Sequence of chain 3.A:
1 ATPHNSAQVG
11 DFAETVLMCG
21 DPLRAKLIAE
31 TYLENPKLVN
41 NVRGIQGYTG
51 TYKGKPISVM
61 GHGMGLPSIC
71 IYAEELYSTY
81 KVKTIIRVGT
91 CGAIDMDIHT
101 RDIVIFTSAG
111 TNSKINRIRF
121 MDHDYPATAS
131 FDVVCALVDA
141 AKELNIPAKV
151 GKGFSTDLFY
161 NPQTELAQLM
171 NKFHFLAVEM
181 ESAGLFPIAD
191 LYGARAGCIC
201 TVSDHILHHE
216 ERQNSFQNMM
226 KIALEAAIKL

Binding-site contacts:
Ligand atom O2' contacts residue GLU179 of chain 6.A at 3.1 Å.
Ligand atom C4' contacts residue ARG43 of chain 3.A at 3.3 Å.
Ligand atom O4' contacts residue ARG43 of chain 3.A at 3.0 Å (salt-bridge).
Ligand atom O5' contacts residue ARG43 of chain 3.A at 3.8 Å.
Ligand atom C6 contacts residue GLY92 of chain 6.A at 3.7 Å.
Ligand atom N9 contacts residue CYS91 of chain 6.A at 3.9 Å.
Ligand atom O2' contacts residue MET180 of chain 6.A at 2.9 Å (h-bond).
Ligand atom C6 contacts residue VAL178 of chain 6.A at 3.6 Å (hydrophobic).
Ligand atom C2 contacts residue VAL178 of chain 6.A at 3.9 Å (hydrophobic).
Ligand atom N7 contacts residue SER203 of chain 6.A at 3.9 Å.
Ligand atom N7 contacts residue GLY92 of chain 6.A at 3.5 Å (h-bond).
Ligand atom O5' contacts residue HIS4 of chain 3.A at 2.6 Å (h-bond).
Ligand atom O3' contacts residue GLU181 of chain 6.A at 2.6 Å (salt-bridge).
Ligand atom C5' contacts residue PHE159 of chain 6.A at 3.6 Å (hydrophobic).
Ligand atom C5' contacts residue HIS4 of chain 3.A at 3.6 Å.
Ligand atom O2' contacts residue ARG87 of chain 6.A at 3.7 Å.
Ligand atom N1 contacts residue VAL178 of chain 6.A at 3.7 Å.
Ligand atom C5 contacts residue GLY92 of chain 6.A at 3.6 Å.
Ligand atom N3 contacts residue PHE159 of chain 6.A at 3.9 Å.
Ligand atom N3 contacts residue VAL178 of chain 6.A at 3.9 Å.
Ligand atom N1 contacts residue PHE159 of chain 6.A at 3.8 Å.
Ligand atom C8 contacts residue THR90 of chain 6.A at 3.2 Å.
Ligand atom C2' contacts residue GLU181 of chain 6.A at 3.7 Å.
Ligand atom C4 contacts residue VAL178 of chain 6.A at 3.8 Å (hydrophobic).
Ligand atom C8 contacts residue CYS91 of chain 6.A at 3.2 Å (hydrophobic).
Ligand atom N3 contacts residue MET180 of chain 6.A at 3.7 Å.
Ligand atom C2 contacts residue PHE159 of chain 6.A at 3.6 Å (hydrophobic).
Ligand atom C5' contacts residue MET180 of chain 6.A at 3.9 Å (hydrophobic).
Ligand atom O5' contacts residue PHE159 of chain 6.A at 3.2 Å.
Ligand atom N7 contacts residue CYS91 of chain 6.A at 3.1 Å.
Ligand atom C2' contacts residue MET180 of chain 6.A at 3.6 Å (hydrophobic).
Ligand atom O4' contacts residue THR90 of chain 6.A at 3.8 Å.
Ligand atom C5 contacts residue VAL178 of chain 6.A at 3.6 Å (hydrophobic).
Ligand atom C1' contacts residue THR90 of chain 6.A at 3.7 Å.
Ligand atom N3 contacts residue GLU179 of chain 6.A at 3.6 Å.
Ligand atom O2' contacts residue GLU181 of chain 6.A at 2.5 Å (salt-bridge).
Ligand atom C5 contacts residue CYS91 of chain 6.A at 3.8 Å (hydrophobic).
Ligand atom N6 contacts residue GLY92 of chain 6.A at 3.3 Å.
Ligand atom N9 contacts residue THR90 of chain 6.A at 3.7 Å.
Ligand atom C3' contacts residue GLU181 of chain 6.A at 3.2 Å.

Sequence of chain 6.A:
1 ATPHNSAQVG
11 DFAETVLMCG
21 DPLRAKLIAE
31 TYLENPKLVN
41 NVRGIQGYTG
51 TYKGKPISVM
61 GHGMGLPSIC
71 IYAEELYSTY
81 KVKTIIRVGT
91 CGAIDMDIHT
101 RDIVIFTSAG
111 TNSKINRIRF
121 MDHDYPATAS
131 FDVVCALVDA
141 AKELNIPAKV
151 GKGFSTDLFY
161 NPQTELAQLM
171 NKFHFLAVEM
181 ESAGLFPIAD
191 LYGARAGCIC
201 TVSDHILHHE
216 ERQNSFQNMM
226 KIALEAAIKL

This protein binds this small molecule.
Small molecule (SMILES): Nc1ncnc2c1ncn2[C@@H]1O[C@H](CO)[C@@H](O)[C@H]1O